Binding-site contacts:
Ligand atom C8 contacts residue GLU140 of chain 4.E at 4.1 Å.
Ligand atom N9 contacts residue LYS143 of chain 4.E at 3.8 Å.
Ligand atom C1' contacts residue TRP47 of chain 4.E at 4.3 Å (hydrophobic).
Ligand atom C6 contacts residue TRP47 of chain 4.E at 3.9 Å (hydrophobic).
Ligand atom C1' contacts residue GLU140 of chain 4.E at 3.2 Å.
Ligand atom N6 contacts residue TRP47 of chain 4.E at 4.2 Å.
Ligand atom N9 contacts residue TRP47 of chain 4.E at 4.0 Å.
Ligand atom N7 contacts residue LYS143 of chain 4.E at 3.7 Å.
Ligand atom C2' contacts residue GLU140 of chain 4.E at 3.5 Å.
Ligand atom O4' contacts residue LYS143 of chain 4.E at 4.2 Å.
Ligand atom O4' contacts residue GLU140 of chain 4.E at 4.1 Å.
Ligand atom C4 contacts residue TRP47 of chain 4.E at 3.9 Å (hydrophobic).
Ligand atom C2 contacts residue TRP47 of chain 4.E at 3.8 Å (hydrophobic).
Ligand atom C2' contacts residue LYS143 of chain 4.E at 4.5 Å.
Ligand atom N3 contacts residue TRP47 of chain 4.E at 3.9 Å.
Ligand atom N7 contacts residue TRP47 of chain 4.E at 4.0 Å.
Ligand atom N1 contacts residue TRP47 of chain 4.E at 3.8 Å.
Ligand atom O2' contacts residue GLU140 of chain 4.E at 3.0 Å (salt-bridge).
Ligand atom O4' contacts residue TRP47 of chain 4.E at 4.0 Å.
Ligand atom C1' contacts residue LYS143 of chain 4.E at 4.0 Å.
Ligand atom N9 contacts residue GLU140 of chain 4.E at 4.1 Å.
Ligand atom C8 contacts residue LYS143 of chain 4.E at 2.8 Å.
Ligand atom C8 contacts residue TRP47 of chain 4.E at 4.0 Å (hydrophobic).
Ligand atom C5 contacts residue TRP47 of chain 4.E at 4.0 Å (hydrophobic).

Sequence of chain 4.E:
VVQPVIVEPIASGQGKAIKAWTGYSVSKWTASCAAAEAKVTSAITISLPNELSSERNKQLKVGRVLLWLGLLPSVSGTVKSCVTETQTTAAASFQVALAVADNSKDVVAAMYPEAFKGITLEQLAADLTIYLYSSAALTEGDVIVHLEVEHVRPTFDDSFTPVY

This protein binds this small molecule.
Small molecule (SMILES): Nc1ncnc2c1ncn2[C@@H]1O[C@H](COP(=O)=O)[C@@H](O[P](=O)(O)OC[C@H]2O[C@@H](n3ccc(=O)[nH]c3=O)[C@H](O)[C@@H]2O)[C@H]1O